The small molecule below binds the protein below.
Small molecule (SMILES): CC(=O)N[C@H]1[C@H](O[C@H]2[C@H](O)[C@@H](NC(C)=O)CO[C@@H]2CO)O[C@H](CO)[C@@H](O)[C@@H]1O

Binding-site contacts:
Ligand atom O5 contacts residue HIS1098 of chain 1.B at 3.9 Å.
Ligand atom C4 contacts residue ASN1095 of chain 1.B at 4.3 Å.
Ligand atom O7 contacts residue ASN1095 of chain 1.B at 3.5 Å (h-bond).
Ligand atom C5 contacts residue ASN1095 of chain 1.B at 3.7 Å.
Ligand atom C8 contacts residue ASN1095 of chain 1.B at 4.1 Å.
Ligand atom C5 contacts residue PHE1100 of chain 1.B at 4.0 Å (hydrophobic).
Ligand atom C2 contacts residue ASN1095 of chain 1.B at 2.5 Å.
Ligand atom N2 contacts residue ASN1095 of chain 1.B at 2.8 Å (h-bond).
Ligand atom C7 contacts residue ASN1095 of chain 1.B at 3.3 Å.
Ligand atom C6 contacts residue HIS1098 of chain 1.B at 3.7 Å.
Ligand atom O5 contacts residue ASN1095 of chain 1.B at 2.4 Å (h-bond).
Ligand atom C3 contacts residue ASN1095 of chain 1.B at 3.8 Å.
Ligand atom C8 contacts residue GLY1096 of chain 1.B at 3.6 Å.
Ligand atom O5 contacts residue PHE1100 of chain 1.B at 4.4 Å.
Ligand atom N2 contacts residue GLY1096 of chain 1.B at 3.9 Å.
Ligand atom O6 contacts residue HIS1098 of chain 1.B at 4.4 Å.
Ligand atom C6 contacts residue PHE1100 of chain 1.B at 4.2 Å (hydrophobic).
Ligand atom C7 contacts residue GLY1096 of chain 1.B at 4.3 Å.
Ligand atom C5 contacts residue HIS1098 of chain 1.B at 4.4 Å.
Ligand atom C1 contacts residue ASN1095 of chain 1.B at 1.4 Å.

Sequence of chain 1.B:
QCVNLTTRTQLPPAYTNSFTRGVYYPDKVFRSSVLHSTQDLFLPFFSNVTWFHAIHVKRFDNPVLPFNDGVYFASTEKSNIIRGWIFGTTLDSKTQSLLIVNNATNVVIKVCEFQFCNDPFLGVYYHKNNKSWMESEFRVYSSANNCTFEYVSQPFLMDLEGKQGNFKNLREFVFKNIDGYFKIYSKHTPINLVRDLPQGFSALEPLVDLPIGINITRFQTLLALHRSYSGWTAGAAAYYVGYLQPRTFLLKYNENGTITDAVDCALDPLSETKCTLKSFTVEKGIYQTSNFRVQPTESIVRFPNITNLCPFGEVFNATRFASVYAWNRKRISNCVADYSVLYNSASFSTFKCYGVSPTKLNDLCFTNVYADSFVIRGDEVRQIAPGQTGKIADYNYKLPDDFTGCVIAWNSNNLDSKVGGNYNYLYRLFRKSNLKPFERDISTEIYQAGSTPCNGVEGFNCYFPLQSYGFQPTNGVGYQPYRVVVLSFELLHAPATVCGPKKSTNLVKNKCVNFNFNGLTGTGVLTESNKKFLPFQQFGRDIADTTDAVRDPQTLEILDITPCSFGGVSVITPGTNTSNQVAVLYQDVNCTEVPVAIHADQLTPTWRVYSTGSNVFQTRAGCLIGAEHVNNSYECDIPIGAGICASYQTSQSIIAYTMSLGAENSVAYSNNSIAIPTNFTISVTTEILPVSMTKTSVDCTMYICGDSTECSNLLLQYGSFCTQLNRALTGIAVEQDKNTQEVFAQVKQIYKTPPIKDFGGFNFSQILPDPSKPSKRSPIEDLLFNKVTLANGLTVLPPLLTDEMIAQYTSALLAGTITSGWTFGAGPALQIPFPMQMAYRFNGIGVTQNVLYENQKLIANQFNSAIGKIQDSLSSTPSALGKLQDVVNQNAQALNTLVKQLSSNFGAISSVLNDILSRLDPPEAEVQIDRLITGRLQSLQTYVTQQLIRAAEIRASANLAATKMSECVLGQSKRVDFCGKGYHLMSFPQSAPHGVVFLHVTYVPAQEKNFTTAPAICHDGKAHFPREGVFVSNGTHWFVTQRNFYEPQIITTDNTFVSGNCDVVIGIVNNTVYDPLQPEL